Sequence of chain 6.A:
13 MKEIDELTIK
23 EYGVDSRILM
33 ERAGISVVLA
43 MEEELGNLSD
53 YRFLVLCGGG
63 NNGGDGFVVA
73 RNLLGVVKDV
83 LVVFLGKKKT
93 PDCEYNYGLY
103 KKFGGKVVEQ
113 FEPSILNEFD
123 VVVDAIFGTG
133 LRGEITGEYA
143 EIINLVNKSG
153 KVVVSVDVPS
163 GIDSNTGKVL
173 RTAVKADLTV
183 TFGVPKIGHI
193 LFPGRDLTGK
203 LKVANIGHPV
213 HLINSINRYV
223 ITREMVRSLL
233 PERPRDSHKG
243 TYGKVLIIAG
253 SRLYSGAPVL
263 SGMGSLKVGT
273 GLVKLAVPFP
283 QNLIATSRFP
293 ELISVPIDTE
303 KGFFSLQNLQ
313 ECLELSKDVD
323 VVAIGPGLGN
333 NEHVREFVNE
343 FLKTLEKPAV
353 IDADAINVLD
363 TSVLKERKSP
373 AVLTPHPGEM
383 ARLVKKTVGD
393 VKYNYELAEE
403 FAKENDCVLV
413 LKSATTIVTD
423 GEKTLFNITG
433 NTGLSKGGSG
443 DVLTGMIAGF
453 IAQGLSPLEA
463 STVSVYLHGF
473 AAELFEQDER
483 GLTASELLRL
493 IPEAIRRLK

Sequence of chain 1.A:
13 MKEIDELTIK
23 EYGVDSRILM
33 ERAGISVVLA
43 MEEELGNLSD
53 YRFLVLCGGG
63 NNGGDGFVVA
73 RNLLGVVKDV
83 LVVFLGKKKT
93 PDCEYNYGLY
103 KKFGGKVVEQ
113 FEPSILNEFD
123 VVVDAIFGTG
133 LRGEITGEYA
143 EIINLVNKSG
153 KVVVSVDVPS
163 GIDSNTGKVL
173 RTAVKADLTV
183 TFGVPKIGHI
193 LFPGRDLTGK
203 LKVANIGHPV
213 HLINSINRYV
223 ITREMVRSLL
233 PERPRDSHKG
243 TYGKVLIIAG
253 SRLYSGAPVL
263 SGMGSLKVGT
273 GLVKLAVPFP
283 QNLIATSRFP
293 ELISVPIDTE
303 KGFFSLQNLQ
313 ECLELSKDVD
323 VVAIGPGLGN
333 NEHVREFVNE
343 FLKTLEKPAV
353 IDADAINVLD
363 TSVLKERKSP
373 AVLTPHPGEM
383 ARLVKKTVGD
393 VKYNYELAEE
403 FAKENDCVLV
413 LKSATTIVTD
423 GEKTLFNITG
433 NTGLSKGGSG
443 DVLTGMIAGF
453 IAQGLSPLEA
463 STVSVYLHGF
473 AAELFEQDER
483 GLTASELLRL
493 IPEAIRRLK

This protein binds this small molecule.
Small molecule (SMILES): CC(C)C[C@H](NC(=O)[C@H](CC1=CN=C2C=CC=CC12)NC(=O)[C@H](C)N)C(=O)N[C@@H](Cc1ccccc1)C(=O)N[C@@H](CCC(=O)O)C(=O)N[C@@H](C)C=O

Binding-site contacts:
Ligand atom CD2 contacts residue GLU45 of chain 1.A at 3.5 Å.
Ligand atom CZ2 contacts residue ARG34 of chain 1.A at 3.6 Å.
Ligand atom CG contacts residue VAL40 of chain 6.A at 3.8 Å (hydrophobic).
Ligand atom CH2 contacts residue ARG34 of chain 1.A at 3.5 Å.
Ligand atom CB contacts residue GLU44 of chain 6.A at 3.4 Å.
Ligand atom CB contacts residue ASN49 of chain 6.A at 3.6 Å.
Ligand atom CA contacts residue VAL205 of chain 1.A at 3.5 Å (hydrophobic).
Ligand atom OE1 contacts residue VAL205 of chain 1.A at 3.9 Å.
Ligand atom CD2 contacts residue VAL40 of chain 6.A at 3.6 Å (hydrophobic).
Ligand atom CA contacts residue GLU44 of chain 6.A at 3.7 Å.
Ligand atom O contacts residue VAL205 of chain 1.A at 3.6 Å.
Ligand atom CZ contacts residue SER38 of chain 1.A at 3.4 Å.
Ligand atom CE1 contacts residue ALA42 of chain 1.A at 3.8 Å (hydrophobic).
Ligand atom CE1 contacts residue ALA206 of chain 1.A at 3.9 Å (hydrophobic).
Ligand atom CH2 contacts residue ILE37 of chain 6.A at 3.7 Å (hydrophobic).
Ligand atom CB contacts residue VAL205 of chain 1.A at 3.8 Å (hydrophobic).
Ligand atom N contacts residue GLU44 of chain 6.A at 3.3 Å (salt-bridge).
Ligand atom CD1 contacts residue ASN207 of chain 1.A at 3.6 Å.
Ligand atom O contacts residue ASN207 of chain 1.A at 3.3 Å (h-bond).
Ligand atom CE3 contacts residue LEU41 of chain 6.A at 3.7 Å (hydrophobic).
Ligand atom CZ3 contacts residue LEU41 of chain 6.A at 3.9 Å (hydrophobic).
Ligand atom CD1 contacts residue ASN74 of chain 6.A at 3.9 Å.
Ligand atom N contacts residue VAL205 of chain 1.A at 3.2 Å (h-bond).
Ligand atom CZ2 contacts residue ASN74 of chain 6.A at 3.4 Å.
Ligand atom N contacts residue GLU44 of chain 6.A at 2.9 Å (salt-bridge).
Ligand atom CD2 contacts residue LEU41 of chain 1.A at 3.5 Å (hydrophobic).
Ligand atom NE1 contacts residue ASN74 of chain 6.A at 3.0 Å (h-bond).
Ligand atom O contacts residue ALA206 of chain 1.A at 3.3 Å.
Ligand atom CZ contacts residue ALA42 of chain 1.A at 3.5 Å (hydrophobic).
Ligand atom O contacts residue LYS204 of chain 1.A at 3.9 Å.
Ligand atom C contacts residue VAL205 of chain 1.A at 3.7 Å (hydrophobic).
Ligand atom C contacts residue GLU44 of chain 6.A at 3.9 Å.
Ligand atom NE1 contacts residue ASN207 of chain 1.A at 3.6 Å.
Ligand atom CE1 contacts residue SER38 of chain 1.A at 3.9 Å.
Ligand atom CE2 contacts residue GLU45 of chain 1.A at 3.6 Å.
Ligand atom CZ2 contacts residue ASN207 of chain 1.A at 3.9 Å.
Ligand atom O contacts residue ASN207 of chain 1.A at 2.9 Å (h-bond).
Ligand atom O contacts residue VAL205 of chain 1.A at 3.0 Å (h-bond).
Ligand atom CE2 contacts residue VAL40 of chain 6.A at 3.7 Å (hydrophobic).
Ligand atom CE2 contacts residue ASN207 of chain 1.A at 3.6 Å.